Binding-site contacts:
Ligand atom C4C contacts residue VAL191 of chain 32.A at 3.0 Å (hydrophobic).
Ligand atom N3A contacts residue ALA24 of chain 32.C at 3.8 Å.
Ligand atom C5B contacts residue TYR128 of chain 32.A at 4.0 Å (hydrophobic).
Ligand atom C6B contacts residue TYR128 of chain 32.A at 3.3 Å (hydrophobic).
Ligand atom C5B contacts residue PHE186 of chain 32.A at 3.9 Å (hydrophobic).
Ligand atom C5A contacts residue PHE186 of chain 32.A at 3.5 Å (hydrophobic).
Ligand atom C1C contacts residue LEU106 of chain 32.A at 3.8 Å (hydrophobic).
Ligand atom N3A contacts residue PRO174 of chain 32.A at 3.7 Å.
Ligand atom C6B contacts residue ILE104 of chain 32.A at 3.6 Å (hydrophobic).
Ligand atom C3B contacts residue VAL188 of chain 32.A at 3.8 Å (hydrophobic).
Ligand atom C3C contacts residue TYR128 of chain 32.A at 3.4 Å (hydrophobic).
Ligand atom C5 contacts residue LEU106 of chain 32.A at 3.8 Å (hydrophobic).
Ligand atom C5A contacts residue ALA150 of chain 32.A at 3.6 Å (hydrophobic).
Ligand atom C1B contacts residue VAL188 of chain 32.A at 3.8 Å (hydrophobic).
Ligand atom C2B contacts residue VAL188 of chain 32.A at 3.5 Å (hydrophobic).
Ligand atom N3A contacts residue PHE186 of chain 32.A at 4.0 Å.
Ligand atom C1B contacts residue ILE104 of chain 32.A at 4.0 Å (hydrophobic).
Ligand atom C4B contacts residue TYR152 of chain 32.A at 3.8 Å (hydrophobic).
Ligand atom O1A contacts residue PHE186 of chain 32.A at 3.0 Å.
Ligand atom O1 contacts residue LEU106 of chain 32.A at 3.8 Å.
Ligand atom C2C contacts residue MET221 of chain 32.A at 4.0 Å (hydrophobic).
Ligand atom O1B contacts residue TYR128 of chain 32.A at 3.4 Å (h-bond).
Ligand atom N2 contacts residue LEU106 of chain 32.A at 3.8 Å.
Ligand atom C5C contacts residue VAL191 of chain 32.A at 3.8 Å (hydrophobic).
Ligand atom C2A contacts residue PHE186 of chain 32.A at 3.3 Å (hydrophobic).
Ligand atom C1B contacts residue TYR128 of chain 32.A at 3.6 Å (hydrophobic).
Ligand atom C4A contacts residue PRO174 of chain 32.A at 3.1 Å (hydrophobic).
Ligand atom C2A contacts residue TYR152 of chain 32.A at 3.6 Å (hydrophobic).
Ligand atom O1 contacts residue MET221 of chain 32.A at 3.9 Å.
Ligand atom C2C contacts residue TYR197 of chain 32.A at 3.7 Å (hydrophobic).
Ligand atom C5A contacts residue VAL176 of chain 32.A at 3.6 Å (hydrophobic).
Ligand atom C3B contacts residue TYR152 of chain 32.A at 3.7 Å (hydrophobic).
Ligand atom C4 contacts residue LEU106 of chain 32.A at 3.9 Å (hydrophobic).
Ligand atom C1C contacts residue TYR128 of chain 32.A at 3.7 Å (hydrophobic).
Ligand atom C5B contacts residue MET224 of chain 32.A at 3.8 Å (hydrophobic).
Ligand atom C4 contacts residue TYR197 of chain 32.A at 3.8 Å (hydrophobic).
Ligand atom C4C contacts residue VAL188 of chain 32.A at 3.7 Å (hydrophobic).
Ligand atom C4B contacts residue PHE186 of chain 32.A at 3.6 Å (hydrophobic).
Ligand atom O1B contacts residue ILE104 of chain 32.A at 3.9 Å.
Ligand atom N3A contacts residue TYR152 of chain 32.A at 3.5 Å.

The small molecule below binds the protein below.
Small molecule (SMILES): Cc1cc(CCCCCOc2ccc(C3=NCCO3)cc2)on1

Sequence of chain 32.A:
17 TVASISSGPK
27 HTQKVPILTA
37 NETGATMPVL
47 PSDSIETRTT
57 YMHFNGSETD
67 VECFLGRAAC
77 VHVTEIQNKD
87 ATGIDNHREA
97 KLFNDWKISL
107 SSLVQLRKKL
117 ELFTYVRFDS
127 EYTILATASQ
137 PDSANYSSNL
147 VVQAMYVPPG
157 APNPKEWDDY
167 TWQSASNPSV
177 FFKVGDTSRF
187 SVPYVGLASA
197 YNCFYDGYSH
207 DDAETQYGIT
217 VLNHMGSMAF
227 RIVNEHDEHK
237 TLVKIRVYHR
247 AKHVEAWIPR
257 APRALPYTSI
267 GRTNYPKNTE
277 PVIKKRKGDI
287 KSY

Sequence of chain 32.C:
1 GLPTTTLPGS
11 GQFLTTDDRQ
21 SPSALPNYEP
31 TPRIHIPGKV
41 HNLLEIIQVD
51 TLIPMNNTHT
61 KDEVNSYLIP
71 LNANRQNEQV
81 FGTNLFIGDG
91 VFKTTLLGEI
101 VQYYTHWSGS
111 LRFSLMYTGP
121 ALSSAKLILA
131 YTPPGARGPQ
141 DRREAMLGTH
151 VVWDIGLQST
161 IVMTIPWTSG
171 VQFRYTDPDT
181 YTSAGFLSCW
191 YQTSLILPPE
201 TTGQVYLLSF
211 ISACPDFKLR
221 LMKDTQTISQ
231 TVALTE